This small molecule binds to this protein.
Small molecule (SMILES): CC(=O)N[C@@H]1[C@@H](O)[C@H](O)[C@@H](CO)O[C@H]1O

Sequence of chain 1.A:
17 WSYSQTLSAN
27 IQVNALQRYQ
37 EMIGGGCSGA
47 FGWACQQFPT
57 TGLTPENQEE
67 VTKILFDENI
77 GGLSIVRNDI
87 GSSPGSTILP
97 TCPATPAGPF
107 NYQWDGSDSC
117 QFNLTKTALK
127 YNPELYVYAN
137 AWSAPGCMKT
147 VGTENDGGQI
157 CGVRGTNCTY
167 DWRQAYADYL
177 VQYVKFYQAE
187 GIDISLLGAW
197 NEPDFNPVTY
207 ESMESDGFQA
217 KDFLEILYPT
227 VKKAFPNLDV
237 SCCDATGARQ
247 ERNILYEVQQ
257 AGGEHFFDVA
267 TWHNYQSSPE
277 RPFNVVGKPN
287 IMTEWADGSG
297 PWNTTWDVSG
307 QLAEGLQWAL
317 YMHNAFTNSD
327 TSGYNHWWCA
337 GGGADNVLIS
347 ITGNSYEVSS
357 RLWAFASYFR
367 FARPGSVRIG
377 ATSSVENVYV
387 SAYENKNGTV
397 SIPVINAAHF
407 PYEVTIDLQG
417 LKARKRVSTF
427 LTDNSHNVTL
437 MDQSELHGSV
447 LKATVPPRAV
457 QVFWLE

Binding-site contacts:
Ligand atom O7 contacts residue ASN163 of chain 1.A at 4.1 Å.
Ligand atom C2 contacts residue ASN163 of chain 1.A at 2.5 Å.
Ligand atom C5 contacts residue ASN163 of chain 1.A at 3.6 Å.
Ligand atom C4 contacts residue ASN163 of chain 1.A at 4.2 Å.
Ligand atom C7 contacts residue ASN163 of chain 1.A at 3.7 Å.
Ligand atom O5 contacts residue ASN163 of chain 1.A at 2.3 Å (h-bond).
Ligand atom C1 contacts residue ASN163 of chain 1.A at 1.4 Å.
Ligand atom C3 contacts residue ASN163 of chain 1.A at 3.8 Å.
Ligand atom N2 contacts residue ASN163 of chain 1.A at 3.0 Å (h-bond).